Binding-site contacts:
Ligand atom C3' contacts residue ARG19 of chain 11.A at 3.4 Å.
Ligand atom C5' contacts residue ARG19 of chain 11.A at 3.2 Å.
Ligand atom O3' contacts residue ARG15 of chain 11.A at 3.1 Å (salt-bridge).
Ligand atom N3 contacts residue A2 of chain 11.B at 3.7 Å.
Ligand atom O2 contacts residue A3 of chain 11.B at 3.2 Å.
Ligand atom C5 contacts residue ARG19 of chain 11.A at 2.9 Å.
Ligand atom P contacts residue ARG19 of chain 11.A at 2.8 Å.
Ligand atom OP1 contacts residue MET14 of chain 11.A at 3.8 Å.
Ligand atom C2 contacts residue A2 of chain 11.B at 3.9 Å.
Ligand atom N1 contacts residue A3 of chain 11.B at 4.3 Å.
Ligand atom C4 contacts residue ARG19 of chain 11.A at 3.9 Å.
Ligand atom C6 contacts residue ARG19 of chain 11.A at 2.7 Å.
Ligand atom C1' contacts residue ARG19 of chain 11.A at 4.3 Å.
Ligand atom C3' contacts residue ARG15 of chain 11.A at 3.8 Å.
Ligand atom C4' contacts residue ARG19 of chain 11.A at 3.7 Å.
Ligand atom OP2 contacts residue ALA16 of chain 11.A at 4.1 Å.
Ligand atom C4' contacts residue ARG15 of chain 11.A at 3.3 Å.
Ligand atom OP1 contacts residue LYS18 of chain 11.A at 3.7 Å.
Ligand atom O5' contacts residue ARG19 of chain 11.A at 2.1 Å (salt-bridge).
Ligand atom N3 contacts residue A1 of chain 11.B at 2.7 Å (h-bond).
Ligand atom O2 contacts residue A2 of chain 11.B at 3.7 Å.
Ligand atom N1 contacts residue ARG19 of chain 11.A at 3.9 Å.
Ligand atom OP1 contacts residue ARG15 of chain 11.A at 2.5 Å.
Ligand atom O3' contacts residue ARG19 of chain 11.A at 3.6 Å (salt-bridge).
Ligand atom O4 contacts residue A3 of chain 11.B at 2.8 Å (h-bond).
Ligand atom C2 contacts residue A1 of chain 11.B at 3.1 Å.
Ligand atom OP2 contacts residue ARG19 of chain 11.A at 2.1 Å (salt-bridge).
Ligand atom C4 contacts residue A1 of chain 11.B at 3.4 Å.
Ligand atom C2 contacts residue A3 of chain 11.B at 3.5 Å.
Ligand atom C5' contacts residue ARG15 of chain 11.A at 2.5 Å.
Ligand atom OP2 contacts residue ARG15 of chain 11.A at 2.5 Å.
Ligand atom C2' contacts residue ARG19 of chain 11.A at 3.6 Å.
Ligand atom N3 contacts residue A3 of chain 11.B at 2.8 Å (h-bond).
Ligand atom OP1 contacts residue ARG19 of chain 11.A at 4.1 Å.
Ligand atom O2 contacts residue A1 of chain 11.B at 2.7 Å (h-bond).
Ligand atom O4 contacts residue A1 of chain 11.B at 3.0 Å (h-bond).
Ligand atom C4 contacts residue A3 of chain 11.B at 3.6 Å.
Ligand atom O4' contacts residue ARG19 of chain 11.A at 3.9 Å.
Ligand atom O5' contacts residue ARG15 of chain 11.A at 3.6 Å.
Ligand atom P contacts residue ARG15 of chain 11.A at 3.1 Å.

Sequence of chain 11.A:
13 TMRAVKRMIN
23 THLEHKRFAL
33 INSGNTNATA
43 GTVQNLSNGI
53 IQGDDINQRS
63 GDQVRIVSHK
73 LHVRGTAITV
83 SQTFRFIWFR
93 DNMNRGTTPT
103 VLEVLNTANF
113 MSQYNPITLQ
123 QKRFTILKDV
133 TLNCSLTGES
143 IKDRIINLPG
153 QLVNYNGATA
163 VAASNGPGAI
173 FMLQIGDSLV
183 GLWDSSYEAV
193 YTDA

This protein binds this small molecule.
Small molecule (SMILES): O=c1ccn([C@@H]2O[C@H](CO[P](=O)(O)O[C@H]3[C@@H](O)[C@H](n4ccc(=O)[nH]c4=O)O[C@@H]3CO[P](=O)(O)O[C@H]3[C@@H](O)[C@H](n4ccc(=O)[nH]c4=O)O[C@@H]3CO[P](=O)(O)O[C@H]3[C@@H](O)[C@H](n4ccc(=O)[nH]c4=O)O[C@@H]3COP(=O)=O)[C@@H](O)[C@H]2O)c(=O)[nH]1